This protein binds this small molecule.
Small molecule (SMILES): OCc1c(F)c(F)c(F)c(F)c1F

Sequence of chain 1.A:
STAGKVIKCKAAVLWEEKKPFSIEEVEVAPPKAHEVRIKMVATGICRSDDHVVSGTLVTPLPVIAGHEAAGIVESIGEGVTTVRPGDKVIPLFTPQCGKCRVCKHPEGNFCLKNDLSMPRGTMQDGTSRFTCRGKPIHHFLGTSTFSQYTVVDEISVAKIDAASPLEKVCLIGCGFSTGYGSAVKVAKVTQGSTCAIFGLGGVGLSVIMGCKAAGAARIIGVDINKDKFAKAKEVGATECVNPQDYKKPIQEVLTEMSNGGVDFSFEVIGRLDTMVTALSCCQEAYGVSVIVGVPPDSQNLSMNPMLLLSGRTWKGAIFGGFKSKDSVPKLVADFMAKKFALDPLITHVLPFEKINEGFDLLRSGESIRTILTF

Binding-site contacts:
Ligand atom C1 contacts residue PHE93 of chain 1.A at 4.0 Å (hydrophobic).
Ligand atom F5 contacts residue LEU141 of chain 1.A at 3.3 Å.
Ligand atom O1 contacts residue HIS67 of chain 1.A at 3.0 Å (h-bond).
Ligand atom F3 contacts residue ILE318 of chain 1.A at 3.6 Å.
Ligand atom C6 contacts residue LEU141 of chain 1.A at 3.7 Å (hydrophobic).
Ligand atom F3 contacts residue LEU309 of chain 1.B at 3.6 Å.
Ligand atom F4 contacts residue LEU57 of chain 1.A at 3.3 Å.
Ligand atom F5 contacts residue LEU57 of chain 1.A at 3.2 Å.
Ligand atom F6 contacts residue SER48 of chain 1.A at 3.2 Å.
Ligand atom C7 contacts residue HIS67 of chain 1.A at 3.6 Å.
Ligand atom C7 contacts residue PHE93 of chain 1.A at 3.5 Å (hydrophobic).
Ligand atom F2 contacts residue VAL294 of chain 1.A at 3.8 Å.
Ligand atom C2 contacts residue SER48 of chain 1.A at 4.0 Å.
Ligand atom C7 contacts residue CYS174 of chain 1.A at 3.7 Å (hydrophobic).
Ligand atom C7 contacts residue NAJ1 of chain 1.E at 3.2 Å.
Ligand atom C1 contacts residue SER48 of chain 1.A at 3.4 Å.
Ligand atom C2 contacts residue VAL294 of chain 1.A at 3.8 Å (hydrophobic).
Ligand atom C7 contacts residue SER48 of chain 1.A at 3.5 Å.
Ligand atom F3 contacts residue LEU116 of chain 1.A at 3.8 Å.
Ligand atom O1 contacts residue NAJ1 of chain 1.E at 2.9 Å.
Ligand atom F6 contacts residue HIS67 of chain 1.A at 3.3 Å.
Ligand atom O1 contacts residue CYS46 of chain 1.A at 3.4 Å (h-bond).
Ligand atom F2 contacts residue NAJ1 of chain 1.E at 2.8 Å.
Ligand atom C7 contacts residue ZN1 of chain 1.C at 2.9 Å.
Ligand atom O1 contacts residue SER48 of chain 1.A at 2.6 Å (h-bond).
Ligand atom C6 contacts residue SER48 of chain 1.A at 3.5 Å.
Ligand atom C5 contacts residue LEU141 of chain 1.A at 3.7 Å (hydrophobic).
Ligand atom C3 contacts residue VAL294 of chain 1.A at 3.6 Å (hydrophobic).
Ligand atom F2 contacts residue ILE318 of chain 1.A at 3.8 Å.
Ligand atom C4 contacts residue LEU57 of chain 1.A at 3.9 Å (hydrophobic).
Ligand atom C4 contacts residue LEU116 of chain 1.A at 3.8 Å (hydrophobic).
Ligand atom F5 contacts residue PHE140 of chain 1.A at 3.3 Å.
Ligand atom F6 contacts residue LEU141 of chain 1.A at 3.2 Å.
Ligand atom F3 contacts residue VAL294 of chain 1.A at 3.5 Å.
Ligand atom F4 contacts residue LEU116 of chain 1.A at 4.0 Å.
Ligand atom O1 contacts residue CYS174 of chain 1.A at 3.4 Å (h-bond).
Ligand atom O1 contacts residue ZN1 of chain 1.C at 1.9 Å.
Ligand atom C2 contacts residue NAJ1 of chain 1.E at 4.0 Å.
Ligand atom C5 contacts residue LEU57 of chain 1.A at 3.6 Å (hydrophobic).
Ligand atom C3 contacts residue LEU116 of chain 1.A at 3.7 Å (hydrophobic).

Sequence of chain 1.B:
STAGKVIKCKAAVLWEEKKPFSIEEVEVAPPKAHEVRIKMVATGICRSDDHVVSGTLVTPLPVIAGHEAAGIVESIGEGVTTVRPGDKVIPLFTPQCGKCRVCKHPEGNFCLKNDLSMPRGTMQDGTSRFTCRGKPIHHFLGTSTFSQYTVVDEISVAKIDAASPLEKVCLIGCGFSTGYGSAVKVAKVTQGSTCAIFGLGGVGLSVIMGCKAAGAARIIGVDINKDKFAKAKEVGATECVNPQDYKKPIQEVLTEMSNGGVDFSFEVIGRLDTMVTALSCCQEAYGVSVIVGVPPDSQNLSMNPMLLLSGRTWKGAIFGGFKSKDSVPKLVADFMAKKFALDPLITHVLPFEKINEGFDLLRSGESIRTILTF